Sequence of chain 1.C:
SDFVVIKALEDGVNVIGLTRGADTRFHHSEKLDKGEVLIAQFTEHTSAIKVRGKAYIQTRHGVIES

This small molecule binds to this protein.
Small molecule (SMILES): N[C@@H](Cc1c[nH]c2ccccc12)C(=O)O

Binding-site contacts:
Ligand atom CB contacts residue THR22 of chain 1.B at 3.7 Å.
Ligand atom CH2 contacts residue GLY20 of chain 1.C at 3.4 Å.
Ligand atom O contacts residue ARG23 of chain 1.B at 3.5 Å.
Ligand atom CZ2 contacts residue ILE52 of chain 1.C at 3.8 Å (hydrophobic).
Ligand atom N contacts residue GLY24 of chain 1.B at 2.8 Å (h-bond).
Ligand atom CA contacts residue THR27 of chain 1.B at 3.2 Å.
Ligand atom CZ2 contacts residue THR49 of chain 1.C at 3.9 Å.
Ligand atom CB contacts residue SER50 of chain 1.B at 3.4 Å.
Ligand atom CZ2 contacts residue ALA43 of chain 1.C at 3.9 Å (hydrophobic).
Ligand atom C contacts residue THR49 of chain 1.C at 4.0 Å.
Ligand atom CE2 contacts residue GLN44 of chain 1.C at 4.0 Å.
Ligand atom CA contacts residue GLY24 of chain 1.B at 3.5 Å.
Ligand atom CA contacts residue SER50 of chain 1.B at 3.9 Å.
Ligand atom CH2 contacts residue ILE19 of chain 1.C at 3.9 Å (hydrophobic).
Ligand atom CE3 contacts residue HIS30 of chain 1.C at 3.8 Å.
Ligand atom N contacts residue ASP26 of chain 1.B at 3.0 Å (salt-bridge).
Ligand atom NE1 contacts residue ALA43 of chain 1.C at 3.9 Å.
Ligand atom N contacts residue THR27 of chain 1.B at 2.8 Å (h-bond).
Ligand atom O contacts residue THR22 of chain 1.B at 4.0 Å.
Ligand atom C contacts residue GLY24 of chain 1.B at 3.4 Å.
Ligand atom CD2 contacts residue THR49 of chain 1.C at 4.0 Å.
Ligand atom CG contacts residue SER50 of chain 1.B at 3.9 Å.
Ligand atom CE2 contacts residue THR49 of chain 1.C at 4.0 Å.
Ligand atom CZ3 contacts residue GLY20 of chain 1.C at 3.5 Å.
Ligand atom O contacts residue SER50 of chain 1.B at 2.8 Å (h-bond).
Ligand atom CB contacts residue THR27 of chain 1.B at 3.5 Å.
Ligand atom N contacts residue THR22 of chain 1.B at 2.8 Å (h-bond).
Ligand atom OXT contacts residue HIS48 of chain 1.C at 3.8 Å.
Ligand atom C contacts residue THR46 of chain 1.C at 3.5 Å.
Ligand atom C contacts residue SER50 of chain 1.B at 3.5 Å.
Ligand atom CD1 contacts residue SER50 of chain 1.B at 3.6 Å.
Ligand atom OXT contacts residue THR49 of chain 1.C at 2.9 Å (h-bond).
Ligand atom O contacts residue GLY24 of chain 1.B at 3.0 Å (h-bond).
Ligand atom NE1 contacts residue GLN44 of chain 1.C at 2.9 Å (h-bond).
Ligand atom OXT contacts residue GLY24 of chain 1.B at 3.9 Å.
Ligand atom CD1 contacts residue GLN44 of chain 1.C at 3.6 Å.
Ligand atom OXT contacts residue THR46 of chain 1.C at 2.6 Å (h-bond).
Ligand atom CD1 contacts residue THR46 of chain 1.C at 3.8 Å.
Ligand atom O contacts residue THR46 of chain 1.C at 3.6 Å.
Ligand atom CA contacts residue THR22 of chain 1.B at 3.8 Å.

Sequence of chain 1.B:
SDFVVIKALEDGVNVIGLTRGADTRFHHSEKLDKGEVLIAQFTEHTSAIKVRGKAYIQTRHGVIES